Binding-site contacts:
Ligand atom N1 contacts residue SO41 of chain 1.C at 3.4 Å (h-bond).
Ligand atom N7 contacts residue CYS222 of chain 1.A at 3.5 Å.
Ligand atom N7 contacts residue GLY221 of chain 1.A at 2.7 Å (h-bond).
Ligand atom N4 contacts residue GLN195 of chain 1.A at 3.5 Å.
Ligand atom N1 contacts residue GLN195 of chain 1.A at 3.7 Å.
Ligand atom N5 contacts residue GLY221 of chain 1.A at 3.1 Å (h-bond).
Ligand atom C6 contacts residue GLY219 of chain 1.A at 3.5 Å.
Ligand atom C13 contacts residue GLY219 of chain 1.A at 3.7 Å.
Ligand atom N3 contacts residue SER217 of chain 1.A at 3.5 Å (h-bond).
Ligand atom C14 contacts residue GLN195 of chain 1.A at 3.8 Å.
Ligand atom C16 contacts residue GLY221 of chain 1.A at 3.3 Å.
Ligand atom C7 contacts residue GLN195 of chain 1.A at 3.6 Å.
Ligand atom N6 contacts residue ASP192 of chain 1.A at 3.0 Å (salt-bridge).
Ligand atom C11 contacts residue SO41 of chain 1.C at 3.5 Å.
Ligand atom N6 contacts residue GLY229 of chain 1.A at 3.4 Å.
Ligand atom C6 contacts residue TRP218 of chain 1.A at 3.6 Å (hydrophobic).
Ligand atom C12 contacts residue SO41 of chain 1.C at 3.4 Å.
Ligand atom N5 contacts residue SER193 of chain 1.A at 3.8 Å.
Ligand atom C1 contacts residue GLN195 of chain 1.A at 3.6 Å.
Ligand atom N3 contacts residue SER198 of chain 1.A at 3.0 Å (h-bond).
Ligand atom C13 contacts residue GLY221 of chain 1.A at 3.3 Å.
Ligand atom C14 contacts residue CYS222 of chain 1.A at 3.5 Å (hydrophobic).
Ligand atom C2 contacts residue GLN195 of chain 1.A at 3.6 Å.
Ligand atom N2 contacts residue GLN195 of chain 1.A at 3.8 Å.
Ligand atom C3 contacts residue SER198 of chain 1.A at 3.8 Å.
Ligand atom N2 contacts residue CYS222 of chain 1.A at 3.7 Å.
Ligand atom N5 contacts residue GLY219 of chain 1.A at 3.4 Å.
Ligand atom C5 contacts residue CYS222 of chain 1.A at 3.8 Å (hydrophobic).
Ligand atom C13 contacts residue ASP192 of chain 1.A at 3.5 Å.
Ligand atom C12 contacts residue GLN195 of chain 1.A at 3.7 Å.
Ligand atom N6 contacts residue SER193 of chain 1.A at 2.8 Å (h-bond).
Ligand atom O1 contacts residue SER193 of chain 1.A at 3.1 Å (h-bond).
Ligand atom O2 contacts residue GLY221 of chain 1.A at 3.5 Å.
Ligand atom N1 contacts residue SER198 of chain 1.A at 3.7 Å.
Ligand atom O1 contacts residue TRP218 of chain 1.A at 3.6 Å.
Ligand atom O2 contacts residue GLY219 of chain 1.A at 3.7 Å.
Ligand atom N2 contacts residue GLY221 of chain 1.A at 3.7 Å.
Ligand atom N7 contacts residue GLY219 of chain 1.A at 3.8 Å.
Ligand atom N7 contacts residue ASP192 of chain 1.A at 2.9 Å (salt-bridge).
Ligand atom C13 contacts residue SER193 of chain 1.A at 3.3 Å.

Sequence of chain 1.A:
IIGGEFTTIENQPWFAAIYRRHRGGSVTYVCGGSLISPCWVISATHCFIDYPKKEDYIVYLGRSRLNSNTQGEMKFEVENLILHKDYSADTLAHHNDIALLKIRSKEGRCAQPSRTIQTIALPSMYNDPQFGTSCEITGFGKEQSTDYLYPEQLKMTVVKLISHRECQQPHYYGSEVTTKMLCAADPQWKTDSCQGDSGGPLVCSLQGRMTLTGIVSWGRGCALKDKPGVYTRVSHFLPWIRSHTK

The small molecule below binds the protein below.
Small molecule (SMILES): [H]/N=C(/N)NC(=O)c1nc(-c2ccco2)c(N2CCCCCC2)nc1N